Binding-site contacts:
Ligand atom C5 contacts residue ASN851 of chain 1.C at 3.7 Å.
Ligand atom C4 contacts residue ASN851 of chain 1.C at 4.2 Å.
Ligand atom O5 contacts residue ASN851 of chain 1.C at 2.4 Å (h-bond).
Ligand atom O7 contacts residue GLY830 of chain 1.C at 4.1 Å.
Ligand atom N2 contacts residue ASN851 of chain 1.C at 3.0 Å (h-bond).
Ligand atom O7 contacts residue PRO831 of chain 1.C at 2.9 Å (h-bond).
Ligand atom C1 contacts residue ASN851 of chain 1.C at 1.4 Å.
Ligand atom C7 contacts residue GLY830 of chain 1.C at 4.2 Å.
Ligand atom C3 contacts residue ASN851 of chain 1.C at 3.8 Å.
Ligand atom C8 contacts residue PRO831 of chain 1.C at 3.6 Å (hydrophobic).
Ligand atom C8 contacts residue GLY830 of chain 1.C at 4.0 Å.
Ligand atom N2 contacts residue PRO831 of chain 1.C at 3.4 Å.
Ligand atom C2 contacts residue PRO831 of chain 1.C at 4.4 Å (hydrophobic).
Ligand atom C7 contacts residue ASN851 of chain 1.C at 4.3 Å.
Ligand atom C2 contacts residue ASN851 of chain 1.C at 2.5 Å.
Ligand atom C7 contacts residue PRO831 of chain 1.C at 3.5 Å (hydrophobic).

Sequence of chain 1.C:
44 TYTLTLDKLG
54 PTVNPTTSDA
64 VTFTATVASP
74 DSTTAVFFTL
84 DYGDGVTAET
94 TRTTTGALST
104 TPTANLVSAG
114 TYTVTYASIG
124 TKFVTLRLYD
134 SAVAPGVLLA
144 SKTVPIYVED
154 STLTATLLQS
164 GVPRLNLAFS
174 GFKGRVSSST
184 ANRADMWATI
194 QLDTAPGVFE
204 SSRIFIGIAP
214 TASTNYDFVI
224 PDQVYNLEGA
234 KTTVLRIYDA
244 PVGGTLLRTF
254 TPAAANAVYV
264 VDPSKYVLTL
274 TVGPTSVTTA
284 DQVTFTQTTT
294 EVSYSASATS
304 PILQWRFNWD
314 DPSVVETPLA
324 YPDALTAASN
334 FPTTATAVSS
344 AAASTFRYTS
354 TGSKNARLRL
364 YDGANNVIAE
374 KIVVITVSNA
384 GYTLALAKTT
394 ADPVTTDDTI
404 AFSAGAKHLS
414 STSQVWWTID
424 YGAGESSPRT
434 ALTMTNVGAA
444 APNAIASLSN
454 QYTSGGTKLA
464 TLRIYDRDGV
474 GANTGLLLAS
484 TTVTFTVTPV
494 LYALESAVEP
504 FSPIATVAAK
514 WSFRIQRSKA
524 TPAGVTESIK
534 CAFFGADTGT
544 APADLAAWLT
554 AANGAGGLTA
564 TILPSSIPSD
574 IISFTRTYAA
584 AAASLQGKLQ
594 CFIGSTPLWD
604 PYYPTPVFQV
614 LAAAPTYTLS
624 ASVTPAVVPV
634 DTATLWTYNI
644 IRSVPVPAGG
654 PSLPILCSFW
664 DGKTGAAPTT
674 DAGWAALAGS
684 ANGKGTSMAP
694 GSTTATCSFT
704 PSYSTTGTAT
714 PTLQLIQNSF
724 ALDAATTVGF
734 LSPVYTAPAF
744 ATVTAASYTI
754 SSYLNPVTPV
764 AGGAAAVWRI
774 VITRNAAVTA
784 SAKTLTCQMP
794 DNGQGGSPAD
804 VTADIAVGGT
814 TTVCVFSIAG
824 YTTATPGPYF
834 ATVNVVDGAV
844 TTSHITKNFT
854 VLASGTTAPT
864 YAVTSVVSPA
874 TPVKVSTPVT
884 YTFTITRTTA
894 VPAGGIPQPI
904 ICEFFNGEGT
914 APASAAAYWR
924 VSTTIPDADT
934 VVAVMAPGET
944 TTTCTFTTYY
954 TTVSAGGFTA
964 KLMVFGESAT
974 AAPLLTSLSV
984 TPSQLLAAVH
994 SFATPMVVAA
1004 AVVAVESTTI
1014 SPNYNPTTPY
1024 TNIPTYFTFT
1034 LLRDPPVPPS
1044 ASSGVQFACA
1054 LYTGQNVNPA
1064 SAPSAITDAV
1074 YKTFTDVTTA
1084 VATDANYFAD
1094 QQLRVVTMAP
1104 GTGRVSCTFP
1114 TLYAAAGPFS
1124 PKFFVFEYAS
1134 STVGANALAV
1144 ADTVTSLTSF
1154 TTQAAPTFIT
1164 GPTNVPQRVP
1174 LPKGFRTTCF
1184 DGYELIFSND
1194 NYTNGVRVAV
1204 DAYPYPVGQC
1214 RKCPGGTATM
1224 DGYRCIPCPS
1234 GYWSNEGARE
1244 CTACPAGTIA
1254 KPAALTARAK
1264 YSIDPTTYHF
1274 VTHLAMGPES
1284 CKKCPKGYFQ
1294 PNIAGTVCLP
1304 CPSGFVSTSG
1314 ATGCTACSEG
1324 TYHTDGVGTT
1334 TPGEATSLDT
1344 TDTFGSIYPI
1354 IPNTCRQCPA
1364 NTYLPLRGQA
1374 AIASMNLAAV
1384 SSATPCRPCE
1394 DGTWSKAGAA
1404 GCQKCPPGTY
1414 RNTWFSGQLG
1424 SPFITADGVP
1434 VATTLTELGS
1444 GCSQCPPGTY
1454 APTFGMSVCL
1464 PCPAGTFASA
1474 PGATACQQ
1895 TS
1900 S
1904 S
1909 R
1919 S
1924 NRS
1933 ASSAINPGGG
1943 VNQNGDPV

This small molecule binds to this protein.
Small molecule (SMILES): CC(=O)N[C@@H]1[C@@H](O)[C@H](O)[C@@H](CO)O[C@H]1O